Sequence of chain 1.A:
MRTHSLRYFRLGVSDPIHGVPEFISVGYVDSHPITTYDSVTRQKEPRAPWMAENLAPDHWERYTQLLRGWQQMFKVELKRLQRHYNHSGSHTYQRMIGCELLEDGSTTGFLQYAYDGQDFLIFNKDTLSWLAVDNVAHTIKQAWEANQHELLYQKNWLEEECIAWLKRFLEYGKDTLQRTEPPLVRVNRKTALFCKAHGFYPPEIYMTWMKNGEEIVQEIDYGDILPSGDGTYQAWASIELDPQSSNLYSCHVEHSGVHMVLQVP

Binding-site contacts:
Ligand atom C8 contacts residue TYR8 of chain 1.A at 3.5 Å (hydrophobic).
Ligand atom C contacts residue TYR63 of chain 1.A at 3.7 Å (hydrophobic).
Ligand atom C7 contacts residue ARG10 of chain 1.A at 3.8 Å.
Ligand atom N1 contacts residue SER25 of chain 1.A at 2.9 Å (h-bond).
Ligand atom C contacts residue TYR8 of chain 1.A at 3.7 Å (hydrophobic).
Ligand atom C2 contacts residue TYR8 of chain 1.A at 3.7 Å (hydrophobic).
Ligand atom C1 contacts residue TYR63 of chain 1.A at 3.8 Å (hydrophobic).
Ligand atom C8 contacts residue SER25 of chain 1.A at 3.7 Å.
Ligand atom N1 contacts residue TYR8 of chain 1.A at 3.8 Å.
Ligand atom C contacts residue HIS59 of chain 1.A at 3.6 Å.
Ligand atom N contacts residue TYR8 of chain 1.A at 3.7 Å.
Ligand atom O2 contacts residue TYR8 of chain 1.A at 3.9 Å.
Ligand atom C6 contacts residue TRP70 of chain 1.A at 4.0 Å (hydrophobic).
Ligand atom O1 contacts residue TYR8 of chain 1.A at 3.8 Å.
Ligand atom C3 contacts residue TYR63 of chain 1.A at 4.1 Å (hydrophobic).
Ligand atom C8 contacts residue LEU67 of chain 1.A at 3.9 Å (hydrophobic).
Ligand atom C4 contacts residue TRP70 of chain 1.A at 3.9 Å (hydrophobic).
Ligand atom O1 contacts residue ARG10 of chain 1.A at 2.8 Å (salt-bridge).
Ligand atom C2 contacts residue TYR63 of chain 1.A at 4.0 Å (hydrophobic).
Ligand atom N contacts residue ARG10 of chain 1.A at 4.0 Å.
Ligand atom C6 contacts residue TYR8 of chain 1.A at 3.8 Å (hydrophobic).
Ligand atom O1 contacts residue SER25 of chain 1.A at 3.7 Å.
Ligand atom C2 contacts residue LYS44 of chain 1.A at 2.6 Å.
Ligand atom C5 contacts residue TRP70 of chain 1.A at 3.7 Å (hydrophobic).
Ligand atom O2 contacts residue LEU67 of chain 1.A at 3.6 Å.
Ligand atom C8 contacts residue TRP70 of chain 1.A at 4.2 Å (hydrophobic).
Ligand atom C3 contacts residue LYS44 of chain 1.A at 3.8 Å.
Ligand atom O2 contacts residue SER25 of chain 1.A at 3.5 Å (h-bond).
Ligand atom N contacts residue TRP70 of chain 1.A at 3.8 Å.
Ligand atom C7 contacts residue SER25 of chain 1.A at 3.7 Å.
Ligand atom O1 contacts residue ARG95 of chain 1.A at 3.7 Å.
Ligand atom C contacts residue LYS44 of chain 1.A at 2.4 Å.
Ligand atom N1 contacts residue LEU67 of chain 1.A at 3.9 Å.
Ligand atom C3 contacts residue TYR8 of chain 1.A at 3.3 Å (hydrophobic).
Ligand atom C7 contacts residue TYR8 of chain 1.A at 3.5 Å (hydrophobic).
Ligand atom C7 contacts residue TRP70 of chain 1.A at 4.1 Å (hydrophobic).
Ligand atom C1 contacts residue LYS44 of chain 1.A at 1.4 Å.
Ligand atom C5 contacts residue TYR8 of chain 1.A at 3.7 Å (hydrophobic).
Ligand atom C4 contacts residue TYR8 of chain 1.A at 3.4 Å (hydrophobic).
Ligand atom C1 contacts residue HIS59 of chain 1.A at 3.9 Å.

A small-molecule ligand and the protein it binds are described below.
Small molecule (SMILES): CC(=O)/C=C/c1c(C)[nH]c(=O)[nH]c1=O